Sequence of chain 1.U:
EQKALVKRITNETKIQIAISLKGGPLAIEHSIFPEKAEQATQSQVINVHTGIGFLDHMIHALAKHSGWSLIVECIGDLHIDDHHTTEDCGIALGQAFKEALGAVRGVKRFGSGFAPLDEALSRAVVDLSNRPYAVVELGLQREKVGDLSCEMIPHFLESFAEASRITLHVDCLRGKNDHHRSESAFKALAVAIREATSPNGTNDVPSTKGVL

Sequence of chain 1.C:
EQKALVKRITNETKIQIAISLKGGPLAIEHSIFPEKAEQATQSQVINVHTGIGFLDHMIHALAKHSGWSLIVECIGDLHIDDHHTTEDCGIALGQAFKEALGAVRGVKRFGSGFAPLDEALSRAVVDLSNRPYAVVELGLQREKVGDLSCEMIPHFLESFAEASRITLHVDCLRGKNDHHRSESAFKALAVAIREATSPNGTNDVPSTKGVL

The protein below binds the small molecule below.
Small molecule (SMILES): O=P(O)(O)C[C@H](O)Cn1cncn1

Sequence of chain 1.P:
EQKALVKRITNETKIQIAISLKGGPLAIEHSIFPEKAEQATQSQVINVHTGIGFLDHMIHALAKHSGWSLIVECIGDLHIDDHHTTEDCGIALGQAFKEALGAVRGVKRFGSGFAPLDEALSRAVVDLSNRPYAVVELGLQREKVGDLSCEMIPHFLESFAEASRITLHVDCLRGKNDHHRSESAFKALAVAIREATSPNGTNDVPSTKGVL

Binding-site contacts:
Ligand atom N1 contacts residue GLU190 of chain 1.P at 3.2 Å (salt-bridge).
Ligand atom C6 contacts residue HIS91 of chain 1.U at 3.8 Å.
Ligand atom N4 contacts residue MN1 of chain 1.RC at 2.5 Å.
Ligand atom C7 contacts residue GLU190 of chain 1.P at 3.3 Å.
Ligand atom C3 contacts residue MN1 of chain 1.RC at 3.4 Å.
Ligand atom O12 contacts residue LYS216 of chain 1.C at 2.4 Å (salt-bridge).
Ligand atom O11 contacts residue THR215 of chain 1.C at 3.7 Å.
Ligand atom O11 contacts residue ARG116 of chain 1.C at 3.3 Å (salt-bridge).
Ligand atom O10 contacts residue ARG116 of chain 1.C at 3.6 Å.
Ligand atom O10 contacts residue ARG138 of chain 1.C at 3.6 Å (salt-bridge).
Ligand atom P9 contacts residue SER214 of chain 1.C at 3.8 Å.
Ligand atom C7 contacts residue MN1 of chain 1.NC at 3.3 Å.
Ligand atom O13 contacts residue GLU190 of chain 1.P at 2.7 Å (salt-bridge).
Ligand atom C8 contacts residue GLU190 of chain 1.P at 3.7 Å.
Ligand atom C5 contacts residue HIS90 of chain 1.U at 3.3 Å.
Ligand atom C5 contacts residue GLU190 of chain 1.P at 3.8 Å.
Ligand atom C5 contacts residue HIS186 of chain 1.P at 3.3 Å.
Ligand atom O11 contacts residue SER214 of chain 1.C at 3.0 Å (h-bond).
Ligand atom N2 contacts residue HIS91 of chain 1.U at 3.7 Å.
Ligand atom C5 contacts residue MN1 of chain 1.RC at 3.5 Å.
Ligand atom N4 contacts residue HIS90 of chain 1.U at 3.2 Å (h-bond).
Ligand atom C3 contacts residue GLU94 of chain 1.U at 2.9 Å.
Ligand atom C5 contacts residue MN1 of chain 1.NC at 3.6 Å.
Ligand atom O13 contacts residue MN1 of chain 1.NC at 1.9 Å.
Ligand atom C5 contacts residue GLU94 of chain 1.U at 3.8 Å.
Ligand atom N4 contacts residue HIS187 of chain 1.P at 3.0 Å (h-bond).
Ligand atom N1 contacts residue HIS91 of chain 1.U at 3.1 Å (h-bond).
Ligand atom O10 contacts residue LEU124 of chain 1.P at 3.7 Å.
Ligand atom O10 contacts residue LYS194 of chain 1.P at 3.0 Å (salt-bridge).
Ligand atom P9 contacts residue LYS194 of chain 1.P at 3.8 Å.
Ligand atom N1 contacts residue MN1 of chain 1.NC at 2.7 Å.
Ligand atom O13 contacts residue HIS64 of chain 1.P at 3.1 Å (h-bond).
Ligand atom N2 contacts residue MN1 of chain 1.NC at 3.8 Å.
Ligand atom N1 contacts residue HIS186 of chain 1.P at 3.5 Å (h-bond).
Ligand atom O12 contacts residue SER214 of chain 1.C at 3.3 Å (h-bond).
Ligand atom C5 contacts residue HIS187 of chain 1.P at 3.4 Å.
Ligand atom O11 contacts residue LYS194 of chain 1.P at 3.6 Å.
Ligand atom O13 contacts residue HIS91 of chain 1.U at 2.8 Å (h-bond).
Ligand atom N4 contacts residue GLU94 of chain 1.U at 2.7 Å (salt-bridge).
Ligand atom C8 contacts residue GLU14 of chain 1.U at 3.7 Å.